Sequence of chain 1.B:
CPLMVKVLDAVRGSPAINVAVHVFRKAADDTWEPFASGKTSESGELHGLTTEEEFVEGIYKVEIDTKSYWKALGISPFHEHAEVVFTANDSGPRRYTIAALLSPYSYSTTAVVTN

The protein below binds the small molecule below.
Small molecule (SMILES): COC(=O)CCNC(=O)c1cc(-c2ccc(F)cc2F)cc(I)c1O

Sequence of chain 2.B:
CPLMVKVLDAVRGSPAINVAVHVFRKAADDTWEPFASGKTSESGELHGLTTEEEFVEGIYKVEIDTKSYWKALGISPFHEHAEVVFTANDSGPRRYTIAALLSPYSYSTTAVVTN

Binding-site contacts:
Ligand atom OAC contacts residue ALA108 of chain 2.B at 3.6 Å.
Ligand atom CAJ contacts residue IFA1 of chain 2.D at 0.1 Å.
Ligand atom IAG contacts residue IFA1 of chain 2.D at 0.7 Å.
Ligand atom CAI contacts residue IFA1 of chain 2.D at 0.1 Å.
Ligand atom CAJ contacts residue LEU110 of chain 1.B at 3.7 Å (hydrophobic).
Ligand atom CAW contacts residue IFA1 of chain 2.D at 0.0 Å.
Ligand atom OAC contacts residue VAL121 of chain 2.B at 3.5 Å.
Ligand atom CAX contacts residue IFA1 of chain 2.D at 0.1 Å.
Ligand atom OAD contacts residue LYS15 of chain 2.B at 2.6 Å (salt-bridge).
Ligand atom CAH contacts residue IFA1 of chain 2.D at 0.1 Å.
Ligand atom FAE contacts residue LEU110 of chain 1.B at 3.5 Å.
Ligand atom CAN contacts residue IFA1 of chain 2.D at 2.8 Å.
Ligand atom CAH contacts residue LEU110 of chain 2.B at 3.8 Å (hydrophobic).
Ligand atom FAF contacts residue IFA1 of chain 2.D at 1.3 Å.
Ligand atom NAO contacts residue IFA1 of chain 2.D at 1.1 Å.
Ligand atom CAV contacts residue LYS15 of chain 1.B at 3.7 Å.
Ligand atom CAS contacts residue IFA1 of chain 2.D at 0.2 Å.
Ligand atom CAY contacts residue IFA1 of chain 2.D at 0.0 Å.
Ligand atom CAK contacts residue ALA108 of chain 1.B at 3.7 Å (hydrophobic).
Ligand atom CAR contacts residue IFA1 of chain 2.D at 0.7 Å.
Ligand atom OAD contacts residue LYS15 of chain 1.B at 2.6 Å (salt-bridge).
Ligand atom CAL contacts residue IFA1 of chain 2.D at 0.0 Å.
Ligand atom FAE contacts residue SER117 of chain 1.B at 3.4 Å.
Ligand atom OAC contacts residue IFA1 of chain 2.D at 1.1 Å.
Ligand atom CAT contacts residue IFA1 of chain 2.D at 0.1 Å.
Ligand atom CAK contacts residue IFA1 of chain 2.D at 0.0 Å.
Ligand atom CAM contacts residue IFA1 of chain 2.D at 2.0 Å.
Ligand atom CAV contacts residue IFA1 of chain 2.D at 0.1 Å.
Ligand atom CAL contacts residue ALA108 of chain 2.B at 3.8 Å (hydrophobic).
Ligand atom CAV contacts residue LYS15 of chain 2.B at 3.7 Å.
Ligand atom OAD contacts residue IFA1 of chain 2.D at 0.1 Å (h-bond).
Ligand atom FAE contacts residue SER117 of chain 2.B at 3.3 Å.
Ligand atom FAE contacts residue LEU110 of chain 2.B at 3.6 Å.
Ligand atom FAF contacts residue ALA108 of chain 1.B at 3.0 Å.
Ligand atom CAS contacts residue LEU110 of chain 1.B at 3.7 Å (hydrophobic).
Ligand atom NAO contacts residue LYS15 of chain 2.B at 3.6 Å (salt-bridge).
Ligand atom CAM contacts residue THR106 of chain 2.B at 3.5 Å.
Ligand atom FAE contacts residue IFA1 of chain 2.D at 0.2 Å.
Ligand atom CAS contacts residue LEU110 of chain 2.B at 3.8 Å (hydrophobic).
Ligand atom CAU contacts residue IFA1 of chain 2.D at 0.1 Å.